Sequence of chain 1.C:
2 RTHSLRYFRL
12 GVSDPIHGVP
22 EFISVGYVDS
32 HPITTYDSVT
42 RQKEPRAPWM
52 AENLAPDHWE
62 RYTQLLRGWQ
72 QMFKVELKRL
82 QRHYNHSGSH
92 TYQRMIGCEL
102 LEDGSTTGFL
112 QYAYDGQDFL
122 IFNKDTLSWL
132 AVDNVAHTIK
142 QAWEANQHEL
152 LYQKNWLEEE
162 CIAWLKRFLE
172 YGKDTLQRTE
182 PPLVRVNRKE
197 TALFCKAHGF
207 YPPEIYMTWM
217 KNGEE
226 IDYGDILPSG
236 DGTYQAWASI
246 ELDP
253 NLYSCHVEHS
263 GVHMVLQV

The small molecule below binds the protein below.
Small molecule (SMILES): CC(=O)Nc1nc2ncc(C=O)nc2c(=O)[nH]1

Binding-site contacts:
Ligand atom N8 contacts residue TYR63 of chain 1.C at 3.5 Å.
Ligand atom O10 contacts residue ARG95 of chain 1.C at 2.7 Å (salt-bridge).
Ligand atom O4 contacts residue ARG95 of chain 1.C at 3.6 Å.
Ligand atom C6 contacts residue LYS44 of chain 1.C at 2.4 Å.
Ligand atom N1 contacts residue TYR97 of chain 1.E at 3.1 Å (h-bond).
Ligand atom C4A contacts residue TRP70 of chain 1.C at 3.5 Å (hydrophobic).
Ligand atom C9 contacts residue TYR8 of chain 1.C at 3.6 Å (hydrophobic).
Ligand atom C11 contacts residue TRP157 of chain 1.C at 3.5 Å (hydrophobic).
Ligand atom N5 contacts residue TYR8 of chain 1.C at 3.6 Å.
Ligand atom C9 contacts residue LEU67 of chain 1.C at 3.7 Å (hydrophobic).
Ligand atom C2 contacts residue TRP157 of chain 1.C at 4.0 Å (hydrophobic).
Ligand atom N8 contacts residue TYR8 of chain 1.C at 3.7 Å.
Ligand atom C2 contacts residue TYR97 of chain 1.E at 3.8 Å (hydrophobic).
Ligand atom N2 contacts residue TYR97 of chain 1.E at 3.4 Å (h-bond).
Ligand atom O4 contacts residue TRP70 of chain 1.C at 3.8 Å.
Ligand atom O10 contacts residue ILE97 of chain 1.C at 3.5 Å.
Ligand atom C11 contacts residue ILE97 of chain 1.C at 3.8 Å (hydrophobic).
Ligand atom C4A contacts residue TYR8 of chain 1.C at 3.7 Å (hydrophobic).
Ligand atom C8A contacts residue TRP70 of chain 1.C at 3.9 Å (hydrophobic).
Ligand atom N5 contacts residue LYS44 of chain 1.C at 3.6 Å (salt-bridge).
Ligand atom C10 contacts residue ARG95 of chain 1.C at 3.9 Å.
Ligand atom C10 contacts residue ILE97 of chain 1.C at 3.6 Å (hydrophobic).
Ligand atom C7 contacts residue TYR63 of chain 1.C at 3.5 Å (hydrophobic).
Ligand atom N1 contacts residue TRP157 of chain 1.C at 3.6 Å.
Ligand atom N3 contacts residue ARG10 of chain 1.C at 3.5 Å (salt-bridge).
Ligand atom N3 contacts residue ARG95 of chain 1.C at 3.5 Å (salt-bridge).
Ligand atom O4 contacts residue ARG10 of chain 1.C at 2.9 Å (salt-bridge).
Ligand atom N2 contacts residue TRP157 of chain 1.C at 3.6 Å.
Ligand atom C7 contacts residue TYR8 of chain 1.C at 3.5 Å (hydrophobic).
Ligand atom C6 contacts residue TYR8 of chain 1.C at 3.5 Å (hydrophobic).
Ligand atom N5 contacts residue TRP70 of chain 1.C at 3.7 Å.
Ligand atom C4 contacts residue TYR8 of chain 1.C at 3.9 Å (hydrophobic).
Ligand atom C7 contacts residue LYS44 of chain 1.C at 3.0 Å.
Ligand atom C8A contacts residue TYR8 of chain 1.C at 3.7 Å (hydrophobic).
Ligand atom O4 contacts residue TYR8 of chain 1.C at 3.7 Å.
Ligand atom C4 contacts residue ARG10 of chain 1.C at 3.4 Å.
Ligand atom C11 contacts residue TYR153 of chain 1.C at 3.2 Å (hydrophobic).
Ligand atom C9 contacts residue LYS44 of chain 1.C at 1.3 Å.
Ligand atom N3 contacts residue ILE97 of chain 1.C at 3.9 Å.
Ligand atom C4 contacts residue TRP70 of chain 1.C at 3.5 Å (hydrophobic).

Sequence of chain 1.E:
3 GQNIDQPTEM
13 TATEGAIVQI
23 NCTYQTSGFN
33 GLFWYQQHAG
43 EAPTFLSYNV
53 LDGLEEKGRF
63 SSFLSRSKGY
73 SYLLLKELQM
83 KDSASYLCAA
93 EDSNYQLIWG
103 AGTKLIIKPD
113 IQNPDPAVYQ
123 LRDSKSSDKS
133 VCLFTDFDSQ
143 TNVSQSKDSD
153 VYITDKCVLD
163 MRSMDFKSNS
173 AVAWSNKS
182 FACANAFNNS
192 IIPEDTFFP